Sequence of chain 1.A:
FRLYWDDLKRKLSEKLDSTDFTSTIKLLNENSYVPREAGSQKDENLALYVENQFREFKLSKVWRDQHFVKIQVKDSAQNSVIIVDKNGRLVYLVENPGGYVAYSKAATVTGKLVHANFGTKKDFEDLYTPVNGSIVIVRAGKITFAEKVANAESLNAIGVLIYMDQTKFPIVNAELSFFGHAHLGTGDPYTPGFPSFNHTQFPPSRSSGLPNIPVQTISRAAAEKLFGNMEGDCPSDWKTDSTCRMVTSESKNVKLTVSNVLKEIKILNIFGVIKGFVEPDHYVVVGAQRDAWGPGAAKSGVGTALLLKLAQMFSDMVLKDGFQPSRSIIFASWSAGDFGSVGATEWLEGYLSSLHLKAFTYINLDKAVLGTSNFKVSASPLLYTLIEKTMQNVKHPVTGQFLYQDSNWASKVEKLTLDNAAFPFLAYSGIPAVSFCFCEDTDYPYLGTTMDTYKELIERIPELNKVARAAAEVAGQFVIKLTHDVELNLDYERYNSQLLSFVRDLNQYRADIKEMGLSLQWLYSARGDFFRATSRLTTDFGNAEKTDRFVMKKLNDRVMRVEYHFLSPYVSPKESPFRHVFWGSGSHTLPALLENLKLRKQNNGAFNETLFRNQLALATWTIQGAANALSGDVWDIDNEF

The small molecule below binds the protein below.
Small molecule (SMILES): CC(=O)N[C@H]1[C@H](O[C@H]2[C@H](O)[C@@H](NC(C)=O)CO[C@@H]2CO)O[C@H](CO)[C@@H](O)[C@@H]1O

Sequence of chain 1.B:
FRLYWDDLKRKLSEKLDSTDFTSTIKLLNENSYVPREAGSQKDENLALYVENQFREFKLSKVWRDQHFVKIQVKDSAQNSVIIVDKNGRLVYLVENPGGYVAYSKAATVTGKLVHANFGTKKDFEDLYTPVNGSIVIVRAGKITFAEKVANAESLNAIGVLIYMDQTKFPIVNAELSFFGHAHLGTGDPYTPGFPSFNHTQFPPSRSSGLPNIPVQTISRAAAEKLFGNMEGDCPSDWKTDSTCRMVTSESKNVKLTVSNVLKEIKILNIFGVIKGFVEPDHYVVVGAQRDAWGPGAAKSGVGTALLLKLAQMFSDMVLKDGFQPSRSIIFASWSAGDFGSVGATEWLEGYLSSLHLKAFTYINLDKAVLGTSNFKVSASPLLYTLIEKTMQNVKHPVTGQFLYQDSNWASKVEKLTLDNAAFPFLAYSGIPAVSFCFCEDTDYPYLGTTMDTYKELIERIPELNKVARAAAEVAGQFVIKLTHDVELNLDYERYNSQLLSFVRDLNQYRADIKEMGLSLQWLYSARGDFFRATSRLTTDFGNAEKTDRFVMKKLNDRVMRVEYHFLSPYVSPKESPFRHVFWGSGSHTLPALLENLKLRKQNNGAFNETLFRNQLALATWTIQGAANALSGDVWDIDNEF

Binding-site contacts:
Ligand atom O5 contacts residue ASN216 of chain 1.B at 2.5 Å (h-bond).
Ligand atom O7 contacts residue TRP540 of chain 1.A at 4.3 Å.
Ligand atom O4 contacts residue PHE86 of chain 1.B at 4.2 Å.
Ligand atom O7 contacts residue PHE86 of chain 1.B at 3.6 Å.
Ligand atom C2 contacts residue PHE86 of chain 1.B at 4.3 Å (hydrophobic).
Ligand atom N2 contacts residue ASN216 of chain 1.B at 2.8 Å (h-bond).
Ligand atom C5 contacts residue PHE86 of chain 1.B at 3.8 Å (hydrophobic).
Ligand atom O6 contacts residue GLU282 of chain 1.B at 2.4 Å (salt-bridge).
Ligand atom C6 contacts residue PHE220 of chain 1.B at 3.9 Å (hydrophobic).
Ligand atom C1 contacts residue PHE86 of chain 1.B at 3.6 Å (hydrophobic).
Ligand atom O6 contacts residue PHE86 of chain 1.B at 3.6 Å.
Ligand atom C4 contacts residue PHE86 of chain 1.B at 4.5 Å (hydrophobic).
Ligand atom C8 contacts residue GLU282 of chain 1.B at 3.3 Å.
Ligand atom C5 contacts residue ASN216 of chain 1.B at 3.7 Å.
Ligand atom O5 contacts residue PHE220 of chain 1.B at 4.2 Å.
Ligand atom C4 contacts residue ASN216 of chain 1.B at 4.3 Å.
Ligand atom C3 contacts residue ASN216 of chain 1.B at 3.8 Å.
Ligand atom C3 contacts residue PHE86 of chain 1.B at 4.2 Å (hydrophobic).
Ligand atom C6 contacts residue PHE86 of chain 1.B at 4.5 Å (hydrophobic).
Ligand atom O5 contacts residue PHE86 of chain 1.B at 4.0 Å.
Ligand atom C6 contacts residue GLU282 of chain 1.B at 3.5 Å.
Ligand atom C8 contacts residue ASN216 of chain 1.B at 4.4 Å.
Ligand atom C8 contacts residue GLU658 of chain 1.A at 3.7 Å.
Ligand atom O7 contacts residue ASN216 of chain 1.B at 3.7 Å.
Ligand atom C7 contacts residue ASN216 of chain 1.B at 3.4 Å.
Ligand atom C1 contacts residue ASN216 of chain 1.B at 1.4 Å.
Ligand atom C6 contacts residue ASN216 of chain 1.B at 4.5 Å.
Ligand atom O6 contacts residue PHE220 of chain 1.B at 3.4 Å.
Ligand atom C2 contacts residue ASN216 of chain 1.B at 2.5 Å.